Binding-site contacts:
Ligand atom CXA contacts residue TRP145 of chain 1.B at 4.0 Å (hydrophobic).
Ligand atom CX5 contacts residue LEU226 of chain 1.B at 3.9 Å (hydrophobic).
Ligand atom SX1 contacts residue ARG70 of chain 1.B at 3.5 Å (salt-bridge).
Ligand atom CX7 contacts residue PHE203 of chain 1.B at 3.8 Å (hydrophobic).
Ligand atom CX8 contacts residue LEU152 of chain 1.B at 3.8 Å (hydrophobic).
Ligand atom CX6 contacts residue TRP228 of chain 1.B at 3.9 Å (hydrophobic).
Ligand atom CX6 contacts residue TRP155 of chain 1.B at 3.9 Å (hydrophobic).
Ligand atom OX2 contacts residue SER27 of chain 1.B at 3.8 Å.
Ligand atom CX9 contacts residue PHE61 of chain 1.B at 3.6 Å (hydrophobic).
Ligand atom CXB contacts residue PHE203 of chain 1.B at 3.6 Å (hydrophobic).
Ligand atom CX3 contacts residue TRP155 of chain 1.B at 3.7 Å (hydrophobic).
Ligand atom CX4 contacts residue SER27 of chain 1.B at 3.8 Å.
Ligand atom CX5 contacts residue PRO28 of chain 1.B at 3.9 Å (hydrophobic).
Ligand atom SX1 contacts residue SER27 of chain 1.B at 3.6 Å (h-bond).
Ligand atom CX9 contacts residue PHE203 of chain 1.B at 3.8 Å (hydrophobic).
Ligand atom OX1 contacts residue HIS60 of chain 1.B at 2.7 Å (h-bond).
Ligand atom CX1 contacts residue TRP228 of chain 1.B at 4.0 Å (hydrophobic).
Ligand atom CX5 contacts residue TRP225 of chain 1.B at 4.0 Å (hydrophobic).
Ligand atom CXC contacts residue HIS60 of chain 1.B at 3.6 Å.
Ligand atom CX9 contacts residue GLY183 of chain 1.B at 3.4 Å.
Ligand atom OX1 contacts residue ARG70 of chain 1.B at 2.7 Å (salt-bridge).
Ligand atom OX2 contacts residue ARG70 of chain 1.B at 3.2 Å (salt-bridge).
Ligand atom CXA contacts residue PHE203 of chain 1.B at 3.7 Å (hydrophobic).
Ligand atom CX1 contacts residue TRP155 of chain 1.B at 4.0 Å (hydrophobic).
Ligand atom CX6 contacts residue LEU226 of chain 1.B at 3.6 Å (hydrophobic).
Ligand atom CX6 contacts residue PRO28 of chain 1.B at 3.5 Å (hydrophobic).
Ligand atom CX5 contacts residue TRP155 of chain 1.B at 3.7 Å (hydrophobic).
Ligand atom CX4 contacts residue TRP155 of chain 1.B at 3.5 Å (hydrophobic).
Ligand atom OX1 contacts residue SER27 of chain 1.B at 2.7 Å (h-bond).
Ligand atom CX8 contacts residue GLY183 of chain 1.B at 3.2 Å.
Ligand atom CX3 contacts residue SER27 of chain 1.B at 3.8 Å.
Ligand atom CXC contacts residue PHE203 of chain 1.B at 3.6 Å (hydrophobic).
Ligand atom CX8 contacts residue PHE203 of chain 1.B at 3.8 Å (hydrophobic).
Ligand atom CXB contacts residue HIS60 of chain 1.B at 3.6 Å.
Ligand atom CXB contacts residue LEU202 of chain 1.B at 3.9 Å (hydrophobic).
Ligand atom CX2 contacts residue TRP155 of chain 1.B at 3.9 Å (hydrophobic).
Ligand atom OX2 contacts residue PRO76 of chain 1.B at 3.5 Å.
Ligand atom CX1 contacts residue PRO28 of chain 1.B at 3.6 Å (hydrophobic).
Ligand atom OX2 contacts residue GLY73 of chain 1.B at 3.1 Å.
Ligand atom CXA contacts residue PHE61 of chain 1.B at 3.9 Å (hydrophobic).

A protein and the small-molecule ligand that binds it are described below.
Small molecule (SMILES): O=[S@](O)c1ccccc1-c1ccccc1

Sequence of chain 1.B:
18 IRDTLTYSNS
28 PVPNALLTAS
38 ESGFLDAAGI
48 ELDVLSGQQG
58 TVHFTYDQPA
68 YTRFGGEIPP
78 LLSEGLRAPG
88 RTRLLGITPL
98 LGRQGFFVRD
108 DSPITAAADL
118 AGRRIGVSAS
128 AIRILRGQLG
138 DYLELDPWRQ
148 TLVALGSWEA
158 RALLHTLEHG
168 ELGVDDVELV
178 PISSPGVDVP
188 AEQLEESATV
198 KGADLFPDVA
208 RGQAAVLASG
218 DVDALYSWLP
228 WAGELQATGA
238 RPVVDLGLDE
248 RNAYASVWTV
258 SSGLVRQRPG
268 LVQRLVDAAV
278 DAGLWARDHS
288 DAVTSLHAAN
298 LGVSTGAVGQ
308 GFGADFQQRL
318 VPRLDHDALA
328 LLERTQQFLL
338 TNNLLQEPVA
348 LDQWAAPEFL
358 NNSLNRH